Sequence of chain 1.A:
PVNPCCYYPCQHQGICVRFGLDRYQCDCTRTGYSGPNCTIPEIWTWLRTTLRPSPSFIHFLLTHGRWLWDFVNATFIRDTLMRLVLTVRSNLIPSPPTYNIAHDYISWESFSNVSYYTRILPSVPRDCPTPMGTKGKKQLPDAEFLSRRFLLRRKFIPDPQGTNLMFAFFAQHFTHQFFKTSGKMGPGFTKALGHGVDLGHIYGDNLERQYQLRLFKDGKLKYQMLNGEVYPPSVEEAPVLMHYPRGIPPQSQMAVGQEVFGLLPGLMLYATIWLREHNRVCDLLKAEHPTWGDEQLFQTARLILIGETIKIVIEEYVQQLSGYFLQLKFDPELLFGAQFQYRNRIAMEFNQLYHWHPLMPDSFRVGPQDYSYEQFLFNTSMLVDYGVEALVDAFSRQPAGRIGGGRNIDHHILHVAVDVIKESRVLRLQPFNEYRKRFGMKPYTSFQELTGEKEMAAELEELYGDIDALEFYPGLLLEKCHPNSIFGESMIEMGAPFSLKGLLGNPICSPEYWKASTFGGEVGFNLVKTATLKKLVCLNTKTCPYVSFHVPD

This protein binds this small molecule.
Small molecule (SMILES): CC(=O)N[C@H]1[C@@H](O[C@H]2[C@H](O)[C@@H](NC(C)=O)CO[C@@H]2CO)O[C@H](CO)[C@@H](O)[C@@H]1O

Binding-site contacts:
Ligand atom C8 contacts residue ASN44 of chain 1.A at 4.0 Å.
Ligand atom O7 contacts residue ASN44 of chain 1.A at 3.6 Å.
Ligand atom O5 contacts residue TYR31 of chain 1.A at 2.9 Å (h-bond).
Ligand atom C6 contacts residue PRO16 of chain 1.A at 3.5 Å (hydrophobic).
Ligand atom O6 contacts residue TYR14 of chain 1.A at 4.3 Å.
Ligand atom C1 contacts residue ASN44 of chain 1.A at 1.4 Å.
Ligand atom C8 contacts residue THR46 of chain 1.A at 4.1 Å.
Ligand atom C2 contacts residue ASN44 of chain 1.A at 2.4 Å.
Ligand atom N2 contacts residue ASN44 of chain 1.A at 2.9 Å (h-bond).
Ligand atom C8 contacts residue TYR14 of chain 1.A at 3.4 Å (hydrophobic).
Ligand atom C7 contacts residue ASN44 of chain 1.A at 3.2 Å.
Ligand atom C1 contacts residue PRO16 of chain 1.A at 4.4 Å (hydrophobic).
Ligand atom C1 contacts residue TYR31 of chain 1.A at 3.2 Å (hydrophobic).
Ligand atom O5 contacts residue PRO16 of chain 1.A at 3.3 Å.
Ligand atom C4 contacts residue ASN44 of chain 1.A at 4.2 Å.
Ligand atom O6 contacts residue PRO16 of chain 1.A at 4.4 Å.
Ligand atom C5 contacts residue PRO16 of chain 1.A at 4.0 Å (hydrophobic).
Ligand atom C8 contacts residue PRO43 of chain 1.A at 4.2 Å (hydrophobic).
Ligand atom C5 contacts residue TYR31 of chain 1.A at 3.2 Å (hydrophobic).
Ligand atom C5 contacts residue ASN44 of chain 1.A at 3.7 Å.
Ligand atom C3 contacts residue ASN44 of chain 1.A at 3.8 Å.
Ligand atom C6 contacts residue TYR31 of chain 1.A at 3.6 Å (hydrophobic).
Ligand atom O5 contacts residue ASN44 of chain 1.A at 2.4 Å (h-bond).